This protein binds this small molecule.
Small molecule (SMILES): CC(=O)N[C@@H]1[C@@H](O)[C@H](O)[C@@H](CO)O[C@H]1O

Binding-site contacts:
Ligand atom C1 contacts residue ASN53 of chain 1.B at 1.5 Å.
Ligand atom C2 contacts residue ASN53 of chain 1.B at 2.5 Å.
Ligand atom C7 contacts residue LEU46 of chain 1.B at 4.3 Å (hydrophobic).
Ligand atom O5 contacts residue ASN53 of chain 1.B at 2.3 Å (h-bond).
Ligand atom C7 contacts residue ASN53 of chain 1.B at 3.4 Å.
Ligand atom C5 contacts residue ASN53 of chain 1.B at 3.7 Å.
Ligand atom C4 contacts residue ASN53 of chain 1.B at 4.3 Å.
Ligand atom O7 contacts residue ASN53 of chain 1.B at 3.4 Å (h-bond).
Ligand atom C6 contacts residue THR55 of chain 1.B at 4.4 Å.
Ligand atom N2 contacts residue ASN53 of chain 1.B at 3.0 Å (h-bond).
Ligand atom C3 contacts residue ASN53 of chain 1.B at 3.9 Å.
Ligand atom C8 contacts residue LEU46 of chain 1.B at 3.8 Å (hydrophobic).

Sequence of chain 1.B:
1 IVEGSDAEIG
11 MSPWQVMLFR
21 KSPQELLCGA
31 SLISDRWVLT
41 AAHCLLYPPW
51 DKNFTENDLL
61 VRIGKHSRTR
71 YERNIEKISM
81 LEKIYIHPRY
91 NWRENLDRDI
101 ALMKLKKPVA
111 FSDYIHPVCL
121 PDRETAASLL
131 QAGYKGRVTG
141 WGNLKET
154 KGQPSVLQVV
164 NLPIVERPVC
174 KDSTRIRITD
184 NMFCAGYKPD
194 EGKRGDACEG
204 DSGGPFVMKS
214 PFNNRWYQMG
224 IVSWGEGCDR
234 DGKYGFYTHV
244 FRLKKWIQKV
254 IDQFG